Sequence of chain 1.O:
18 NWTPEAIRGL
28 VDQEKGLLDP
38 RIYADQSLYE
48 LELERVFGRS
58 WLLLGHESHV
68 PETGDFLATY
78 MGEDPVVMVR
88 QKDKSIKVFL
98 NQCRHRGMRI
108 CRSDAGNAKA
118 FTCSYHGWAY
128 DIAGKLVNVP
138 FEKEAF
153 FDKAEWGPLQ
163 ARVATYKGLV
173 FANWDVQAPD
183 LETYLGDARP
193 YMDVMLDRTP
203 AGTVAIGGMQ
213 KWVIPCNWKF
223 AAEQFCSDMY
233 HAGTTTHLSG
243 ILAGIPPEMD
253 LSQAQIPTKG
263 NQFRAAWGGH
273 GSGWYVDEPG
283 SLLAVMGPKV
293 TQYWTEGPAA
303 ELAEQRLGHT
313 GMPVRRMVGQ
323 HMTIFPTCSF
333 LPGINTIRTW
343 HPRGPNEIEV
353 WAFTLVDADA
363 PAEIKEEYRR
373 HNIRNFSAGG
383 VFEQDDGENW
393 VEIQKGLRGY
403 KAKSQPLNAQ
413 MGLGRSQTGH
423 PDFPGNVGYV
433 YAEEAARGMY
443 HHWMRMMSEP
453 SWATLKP

A protein and the small-molecule ligand that binds it are described below.
Small molecule (SMILES): c1ccc(-c2ccccc2)cc1

Binding-site contacts:
Ligand atom C17 contacts residue HIS233 of chain 1.O at 4.0 Å.
Ligand atom C16 contacts residue ALA234 of chain 1.O at 4.3 Å (hydrophobic).
Ligand atom C17 contacts residue ALA234 of chain 1.O at 4.2 Å (hydrophobic).
Ligand atom C14 contacts residue LEU333 of chain 1.O at 3.6 Å (hydrophobic).
Ligand atom C12 contacts residue GLN226 of chain 1.O at 3.9 Å.
Ligand atom C2 contacts residue ALA234 of chain 1.O at 4.1 Å (hydrophobic).
Ligand atom C17 contacts residue MET231 of chain 1.O at 3.8 Å (hydrophobic).
Ligand atom C12 contacts residue MET231 of chain 1.O at 4.2 Å (hydrophobic).
Ligand atom C15 contacts residue LEU333 of chain 1.O at 3.4 Å (hydrophobic).
Ligand atom C1 contacts residue PHE378 of chain 1.O at 4.2 Å (hydrophobic).
Ligand atom C14 contacts residue GLN226 of chain 1.O at 3.9 Å.
Ligand atom C5 contacts residue SER283 of chain 1.O at 4.3 Å.
Ligand atom C13 contacts residue PHE227 of chain 1.O at 3.9 Å (hydrophobic).
Ligand atom C6 contacts residue PHE384 of chain 1.O at 3.6 Å (hydrophobic).
Ligand atom C2 contacts residue LEU333 of chain 1.O at 4.3 Å (hydrophobic).
Ligand atom C13 contacts residue ASP230 of chain 1.O at 4.1 Å.
Ligand atom C16 contacts residue LEU333 of chain 1.O at 3.8 Å (hydrophobic).
Ligand atom C16 contacts residue HIS233 of chain 1.O at 4.2 Å.
Ligand atom C13 contacts residue LEU333 of chain 1.O at 4.3 Å (hydrophobic).
Ligand atom C13 contacts residue HIS233 of chain 1.O at 3.6 Å.
Ligand atom C1 contacts residue PHE384 of chain 1.O at 4.3 Å (hydrophobic).
Ligand atom C4 contacts residue GLY321 of chain 1.O at 4.2 Å.
Ligand atom C4 contacts residue ILE336 of chain 1.O at 4.1 Å (hydrophobic).
Ligand atom C6 contacts residue VAL287 of chain 1.O at 4.1 Å (hydrophobic).
Ligand atom C14 contacts residue HIS233 of chain 1.O at 3.8 Å.
Ligand atom C13 contacts residue HIS323 of chain 1.O at 3.8 Å.
Ligand atom C5 contacts residue ILE336 of chain 1.O at 4.0 Å (hydrophobic).
Ligand atom C12 contacts residue HIS323 of chain 1.O at 3.5 Å.
Ligand atom C6 contacts residue PHE378 of chain 1.O at 4.2 Å (hydrophobic).
Ligand atom C12 contacts residue ASP230 of chain 1.O at 3.5 Å.
Ligand atom C16 contacts residue HIS323 of chain 1.O at 4.4 Å.
Ligand atom C15 contacts residue HIS233 of chain 1.O at 4.1 Å.
Ligand atom C17 contacts residue HIS323 of chain 1.O at 3.8 Å.
Ligand atom C1 contacts residue ALA234 of chain 1.O at 3.9 Å (hydrophobic).
Ligand atom C3 contacts residue MET231 of chain 1.O at 4.0 Å (hydrophobic).
Ligand atom C14 contacts residue PHE227 of chain 1.O at 3.9 Å (hydrophobic).
Ligand atom C17 contacts residue ASP230 of chain 1.O at 4.2 Å.
Ligand atom C12 contacts residue HIS233 of chain 1.O at 3.7 Å.
Ligand atom C5 contacts residue VAL287 of chain 1.O at 4.1 Å (hydrophobic).
Ligand atom C13 contacts residue GLN226 of chain 1.O at 3.5 Å.